Sequence of chain 1.E:
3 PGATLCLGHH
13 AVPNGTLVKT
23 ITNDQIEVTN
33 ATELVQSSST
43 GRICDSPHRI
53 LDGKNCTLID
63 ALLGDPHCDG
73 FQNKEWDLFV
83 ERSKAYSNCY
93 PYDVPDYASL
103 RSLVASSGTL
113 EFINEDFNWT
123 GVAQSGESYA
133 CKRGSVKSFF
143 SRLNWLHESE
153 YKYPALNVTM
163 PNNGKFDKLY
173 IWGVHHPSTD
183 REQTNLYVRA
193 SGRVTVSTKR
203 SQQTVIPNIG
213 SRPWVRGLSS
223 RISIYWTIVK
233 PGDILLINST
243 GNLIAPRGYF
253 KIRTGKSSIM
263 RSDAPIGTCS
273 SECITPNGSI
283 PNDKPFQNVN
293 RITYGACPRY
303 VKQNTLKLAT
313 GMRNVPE

A protein and the small-molecule ligand that binds it are described below.
Small molecule (SMILES): CC(=O)N[C@@H]1[C@@H](O)[C@H](O)[C@@H](CO)O[C@H]1O

Binding-site contacts:
Ligand atom C7 contacts residue ASN57 of chain 1.E at 3.2 Å.
Ligand atom C5 contacts residue ASN57 of chain 1.E at 3.6 Å.
Ligand atom C8 contacts residue ASN57 of chain 1.E at 4.4 Å.
Ligand atom O6 contacts residue TYR88 of chain 1.E at 4.3 Å.
Ligand atom O5 contacts residue TYR88 of chain 1.E at 4.1 Å.
Ligand atom O5 contacts residue ASN57 of chain 1.E at 2.3 Å (h-bond).
Ligand atom N2 contacts residue ASN57 of chain 1.E at 2.9 Å (h-bond).
Ligand atom C8 contacts residue LYS56 of chain 1.E at 3.9 Å.
Ligand atom O7 contacts residue ASN57 of chain 1.E at 3.2 Å (h-bond).
Ligand atom C1 contacts residue ASN57 of chain 1.E at 1.4 Å.
Ligand atom C4 contacts residue ASN57 of chain 1.E at 4.2 Å.
Ligand atom C3 contacts residue ASN57 of chain 1.E at 3.8 Å.
Ligand atom C2 contacts residue ASN57 of chain 1.E at 2.5 Å.